Sequence of chain 1.A:
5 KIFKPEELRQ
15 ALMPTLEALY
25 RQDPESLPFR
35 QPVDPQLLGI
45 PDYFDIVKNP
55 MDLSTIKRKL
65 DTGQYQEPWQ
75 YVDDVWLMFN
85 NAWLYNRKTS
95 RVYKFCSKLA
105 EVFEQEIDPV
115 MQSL

Binding-site contacts:
Ligand atom C22 contacts residue LEU42 of chain 1.A at 4.0 Å (hydrophobic).
Ligand atom F2 contacts residue LEU31 of chain 1.A at 3.6 Å.
Ligand atom C18 contacts residue ARG95 of chain 1.A at 3.8 Å.
Ligand atom C10 contacts residue LEU42 of chain 1.A at 4.0 Å (hydrophobic).
Ligand atom N4 contacts residue PRO32 of chain 1.A at 3.8 Å.
Ligand atom C8 contacts residue LEU42 of chain 1.A at 3.8 Å (hydrophobic).
Ligand atom C17 contacts residue ARG95 of chain 1.A at 3.5 Å.
Ligand atom C22 contacts residue VAL96 of chain 1.A at 4.0 Å (hydrophobic).
Ligand atom N2 contacts residue LEU42 of chain 1.A at 3.7 Å.
Ligand atom N1 contacts residue ILE44 of chain 1.A at 4.0 Å.
Ligand atom F1 contacts residue LEU31 of chain 1.A at 3.7 Å.
Ligand atom O2 contacts residue TYR47 of chain 1.A at 3.9 Å.
Ligand atom C3 contacts residue ASN90 of chain 1.A at 3.6 Å.
Ligand atom C1 contacts residue PRO32 of chain 1.A at 3.4 Å (hydrophobic).
Ligand atom O1 contacts residue PRO32 of chain 1.A at 3.3 Å.
Ligand atom C9 contacts residue LEU42 of chain 1.A at 3.7 Å (hydrophobic).
Ligand atom C19 contacts residue VAL96 of chain 1.A at 3.7 Å (hydrophobic).
Ligand atom C5 contacts residue ILE44 of chain 1.A at 4.0 Å (hydrophobic).
Ligand atom C2 contacts residue VAL37 of chain 1.A at 3.8 Å (hydrophobic).
Ligand atom O2 contacts residue VAL96 of chain 1.A at 3.9 Å.
Ligand atom C4 contacts residue ILE44 of chain 1.A at 3.9 Å (hydrophobic).
Ligand atom O1 contacts residue LEU42 of chain 1.A at 3.7 Å.
Ligand atom C4 contacts residue ASN90 of chain 1.A at 4.0 Å.
Ligand atom C13 contacts residue LEU31 of chain 1.A at 3.9 Å (hydrophobic).
Ligand atom C18 contacts residue VAL96 of chain 1.A at 3.7 Å (hydrophobic).
Ligand atom C3 contacts residue VAL96 of chain 1.A at 3.7 Å (hydrophobic).
Ligand atom N1 contacts residue ASN90 of chain 1.A at 3.0 Å (h-bond).
Ligand atom C1 contacts residue PHE33 of chain 1.A at 4.2 Å (hydrophobic).
Ligand atom C9 contacts residue PRO32 of chain 1.A at 4.2 Å (hydrophobic).
Ligand atom N1 contacts residue VAL96 of chain 1.A at 3.8 Å.
Ligand atom C15 contacts residue PHE99 of chain 1.A at 4.1 Å (hydrophobic).
Ligand atom O2 contacts residue ASN90 of chain 1.A at 2.9 Å (h-bond).
Ligand atom C1 contacts residue VAL37 of chain 1.A at 3.5 Å (hydrophobic).
Ligand atom C17 contacts residue PHE99 of chain 1.A at 3.6 Å (hydrophobic).
Ligand atom C5 contacts residue VAL96 of chain 1.A at 4.1 Å (hydrophobic).
Ligand atom F2 contacts residue PRO32 of chain 1.A at 3.2 Å.
Ligand atom C14 contacts residue LEU31 of chain 1.A at 3.7 Å (hydrophobic).
Ligand atom O2 contacts residue TYR89 of chain 1.A at 4.1 Å.
Ligand atom C5 contacts residue ASN90 of chain 1.A at 4.1 Å.
Ligand atom C4 contacts residue VAL96 of chain 1.A at 3.8 Å (hydrophobic).

The small molecule below binds the protein below.
Small molecule (SMILES): C[C@H]1Nc2c(cccc2C(=O)NCC(F)(F)CN2CCCc3ccccc32)NC1=O